A small-molecule ligand and the protein it binds are described below.
Small molecule (SMILES): CC(C)(Cc1ccc(O)cc1)NC[C@H](O)c1ccc(O)c(O)c1

Sequence of chain 1.A:
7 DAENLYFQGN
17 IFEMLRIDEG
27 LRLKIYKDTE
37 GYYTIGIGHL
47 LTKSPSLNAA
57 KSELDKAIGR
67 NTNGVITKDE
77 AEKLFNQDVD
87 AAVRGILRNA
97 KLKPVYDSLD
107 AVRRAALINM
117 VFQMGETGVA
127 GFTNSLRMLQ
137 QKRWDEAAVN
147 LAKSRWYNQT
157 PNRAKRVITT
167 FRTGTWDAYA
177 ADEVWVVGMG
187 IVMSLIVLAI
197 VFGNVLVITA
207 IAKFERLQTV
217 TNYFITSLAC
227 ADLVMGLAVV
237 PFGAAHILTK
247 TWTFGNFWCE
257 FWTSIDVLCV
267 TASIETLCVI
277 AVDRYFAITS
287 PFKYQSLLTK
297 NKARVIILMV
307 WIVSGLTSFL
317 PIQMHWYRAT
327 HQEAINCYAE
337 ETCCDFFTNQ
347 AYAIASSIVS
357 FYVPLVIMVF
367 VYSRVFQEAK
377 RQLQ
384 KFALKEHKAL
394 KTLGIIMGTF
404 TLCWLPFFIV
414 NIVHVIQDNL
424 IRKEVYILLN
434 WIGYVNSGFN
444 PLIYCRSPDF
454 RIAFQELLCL

Binding-site contacts:
Ligand atom CAC contacts residue TYR429 of chain 1.A at 3.8 Å (hydrophobic).
Ligand atom OAI contacts residue PHE342 of chain 1.A at 3.6 Å.
Ligand atom CAG contacts residue CYS340 of chain 1.A at 3.4 Å (hydrophobic).
Ligand atom CAF contacts residue PHE342 of chain 1.A at 3.9 Å (hydrophobic).
Ligand atom OAO contacts residue VAL266 of chain 1.A at 3.9 Å.
Ligand atom CAM contacts residue ASP262 of chain 1.A at 3.4 Å.
Ligand atom CAM contacts residue ASN433 of chain 1.A at 3.4 Å.
Ligand atom CAP contacts residue PHE410 of chain 1.A at 3.8 Å (hydrophobic).
Ligand atom CAA contacts residue PHE342 of chain 1.A at 3.9 Å (hydrophobic).
Ligand atom OAO contacts residue ASP262 of chain 1.A at 2.8 Å (salt-bridge).
Ligand atom NAL contacts residue ASN433 of chain 1.A at 2.7 Å (h-bond).
Ligand atom OAV contacts residue SER352 of chain 1.A at 3.4 Å (h-bond).
Ligand atom OAT contacts residue PHE411 of chain 1.A at 3.9 Å.
Ligand atom OAO contacts residue ASN433 of chain 1.A at 2.9 Å (h-bond).
Ligand atom OAT contacts residue SER352 of chain 1.A at 3.5 Å (h-bond).
Ligand atom OAT contacts residue VAL263 of chain 1.A at 4.0 Å.
Ligand atom CAN contacts residue ASN433 of chain 1.A at 3.2 Å.
Ligand atom CAN contacts residue PHE410 of chain 1.A at 3.6 Å (hydrophobic).
Ligand atom OAT contacts residue SER356 of chain 1.A at 3.2 Å (h-bond).
Ligand atom CAR contacts residue PHE411 of chain 1.A at 3.7 Å (hydrophobic).
Ligand atom CAB contacts residue ASN433 of chain 1.A at 3.5 Å.
Ligand atom NAL contacts residue TYR437 of chain 1.A at 3.4 Å (h-bond).
Ligand atom CAC contacts residue ASN433 of chain 1.A at 3.5 Å.
Ligand atom CAA contacts residue ASP262 of chain 1.A at 3.3 Å.
Ligand atom CAH contacts residue PHE342 of chain 1.A at 3.8 Å (hydrophobic).
Ligand atom CAD contacts residue TYR437 of chain 1.A at 3.8 Å (hydrophobic).
Ligand atom OAO contacts residue TYR437 of chain 1.A at 3.5 Å (h-bond).
Ligand atom CAR contacts residue VAL266 of chain 1.A at 3.7 Å (hydrophobic).
Ligand atom CAG contacts residue PHE342 of chain 1.A at 3.6 Å (hydrophobic).
Ligand atom CAQ contacts residue VAL266 of chain 1.A at 3.7 Å (hydrophobic).
Ligand atom NAL contacts residue ASP262 of chain 1.A at 3.0 Å (salt-bridge).
Ligand atom CAF contacts residue TRP258 of chain 1.A at 3.9 Å (hydrophobic).
Ligand atom CAB contacts residue ASP262 of chain 1.A at 3.5 Å.
Ligand atom OAV contacts residue ASN414 of chain 1.A at 3.6 Å.
Ligand atom CAD contacts residue ASN433 of chain 1.A at 3.6 Å.
Ligand atom CAN contacts residue ASP262 of chain 1.A at 3.9 Å.
Ligand atom OAI contacts residue ASP341 of chain 1.A at 3.2 Å (salt-bridge).
Ligand atom CAD contacts residue ASP262 of chain 1.A at 3.9 Å.
Ligand atom CAJ contacts residue ILE430 of chain 1.A at 3.7 Å (hydrophobic).
Ligand atom CAC contacts residue PHE342 of chain 1.A at 3.4 Å (hydrophobic).